Binding-site contacts:
Ligand atom O5 contacts residue ASN468 of chain 2.A at 2.3 Å (h-bond).
Ligand atom C1 contacts residue ASN468 of chain 2.A at 1.4 Å.
Ligand atom C4 contacts residue TYR514 of chain 2.A at 4.4 Å (hydrophobic).
Ligand atom C5 contacts residue ASN468 of chain 2.A at 3.6 Å.
Ligand atom O4 contacts residue TYR514 of chain 2.A at 3.9 Å.
Ligand atom O7 contacts residue ASN468 of chain 2.A at 3.9 Å.
Ligand atom C6 contacts residue TYR514 of chain 2.A at 3.8 Å (hydrophobic).
Ligand atom C3 contacts residue ASN468 of chain 2.A at 3.8 Å.
Ligand atom N2 contacts residue GLN476 of chain 2.A at 3.4 Å (h-bond).
Ligand atom C4 contacts residue ASN468 of chain 2.A at 4.2 Å.
Ligand atom C2 contacts residue GLN476 of chain 2.A at 4.2 Å.
Ligand atom O6 contacts residue THR478 of chain 2.A at 4.5 Å.
Ligand atom C2 contacts residue ASN468 of chain 2.A at 2.5 Å.
Ligand atom C8 contacts residue GLN476 of chain 2.A at 4.0 Å.
Ligand atom C7 contacts residue GLN476 of chain 2.A at 4.2 Å.
Ligand atom O6 contacts residue TYR514 of chain 2.A at 3.5 Å (h-bond).
Ligand atom N2 contacts residue ASN468 of chain 2.A at 3.0 Å (h-bond).
Ligand atom C7 contacts residue ASN468 of chain 2.A at 3.7 Å.

Sequence of chain 2.A:
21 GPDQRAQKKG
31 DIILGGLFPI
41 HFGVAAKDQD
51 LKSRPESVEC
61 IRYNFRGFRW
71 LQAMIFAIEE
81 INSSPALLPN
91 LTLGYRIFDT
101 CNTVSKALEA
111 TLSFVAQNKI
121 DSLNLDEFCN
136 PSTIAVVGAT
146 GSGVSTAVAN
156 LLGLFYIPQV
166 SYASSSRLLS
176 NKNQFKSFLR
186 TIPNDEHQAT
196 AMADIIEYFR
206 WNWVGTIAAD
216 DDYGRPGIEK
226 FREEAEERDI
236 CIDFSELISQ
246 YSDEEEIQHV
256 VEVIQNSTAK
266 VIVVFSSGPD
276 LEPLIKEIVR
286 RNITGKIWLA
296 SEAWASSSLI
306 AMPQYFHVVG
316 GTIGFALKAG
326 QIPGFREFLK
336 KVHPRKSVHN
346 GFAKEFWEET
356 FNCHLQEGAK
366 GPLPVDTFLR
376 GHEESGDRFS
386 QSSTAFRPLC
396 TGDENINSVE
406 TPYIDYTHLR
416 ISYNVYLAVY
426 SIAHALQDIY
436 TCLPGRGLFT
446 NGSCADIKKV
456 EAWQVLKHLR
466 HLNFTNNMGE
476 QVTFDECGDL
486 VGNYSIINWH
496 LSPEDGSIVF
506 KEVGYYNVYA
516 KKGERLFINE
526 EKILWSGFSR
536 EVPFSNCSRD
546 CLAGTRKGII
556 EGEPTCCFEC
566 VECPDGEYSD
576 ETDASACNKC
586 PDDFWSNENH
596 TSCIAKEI

This protein binds this small molecule.
Small molecule (SMILES): CC(=O)N[C@@H]1[C@@H](O)[C@H](O)[C@@H](CO)O[C@H]1O